This small molecule binds to this protein.
Small molecule (SMILES): O[C@@H]1[C@@H](O)[C@H](O)OC[C@H]1O

Binding-site contacts:
Ligand atom C4 contacts residue GLY212 of chain 1.A at 4.5 Å.
Ligand atom C4 contacts residue ALA209 of chain 1.A at 3.4 Å (hydrophobic).
Ligand atom C5 contacts residue GLY212 of chain 1.A at 3.2 Å.
Ligand atom O4 contacts residue ALA209 of chain 1.A at 2.6 Å (h-bond).
Ligand atom C5 contacts residue ALA209 of chain 1.A at 3.4 Å (hydrophobic).
Ligand atom C3 contacts residue ALA209 of chain 1.A at 3.7 Å (hydrophobic).
Ligand atom O4 contacts residue GLY212 of chain 1.A at 4.4 Å.
Ligand atom O5 contacts residue GLY212 of chain 1.A at 4.0 Å.

Sequence of chain 1.A:
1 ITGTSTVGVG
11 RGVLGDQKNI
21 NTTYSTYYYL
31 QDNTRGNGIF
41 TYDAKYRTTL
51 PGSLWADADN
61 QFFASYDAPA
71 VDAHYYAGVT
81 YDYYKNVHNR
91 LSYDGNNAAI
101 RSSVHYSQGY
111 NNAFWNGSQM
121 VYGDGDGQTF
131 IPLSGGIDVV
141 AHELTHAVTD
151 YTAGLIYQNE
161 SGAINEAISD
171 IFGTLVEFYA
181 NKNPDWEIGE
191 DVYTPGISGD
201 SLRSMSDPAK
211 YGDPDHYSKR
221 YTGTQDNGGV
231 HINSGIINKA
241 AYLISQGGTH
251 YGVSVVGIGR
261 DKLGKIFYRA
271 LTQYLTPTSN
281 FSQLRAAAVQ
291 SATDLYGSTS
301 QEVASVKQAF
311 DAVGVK